A protein and the small-molecule ligand that binds it are described below.
Small molecule (SMILES): CCCC(=O)SCC[N+](C)(C)C

Binding-site contacts:
Ligand atom C13 contacts residue TRP82 of chain 7.A at 3.8 Å (hydrophobic).
Ligand atom C21 contacts residue TYR332 of chain 7.A at 4.0 Å (hydrophobic).
Ligand atom C19 contacts residue TYR332 of chain 7.A at 3.9 Å (hydrophobic).
Ligand atom C20 contacts residue PHE329 of chain 7.A at 3.6 Å (hydrophobic).
Ligand atom C22 contacts residue HIS438 of chain 7.A at 4.0 Å.
Ligand atom C11 contacts residue TRP82 of chain 7.A at 3.3 Å (hydrophobic).
Ligand atom C20 contacts residue TYR332 of chain 7.A at 3.8 Å (hydrophobic).
Ligand atom C16 contacts residue TRP82 of chain 7.A at 3.9 Å (hydrophobic).
Ligand atom C22 contacts residue GLU197 of chain 7.A at 3.2 Å.
Ligand atom O12 contacts residue HIS438 of chain 7.A at 3.4 Å.
Ligand atom C19 contacts residue ALA328 of chain 7.A at 4.0 Å (hydrophobic).
Ligand atom C11 contacts residue ILE442 of chain 7.A at 4.0 Å (hydrophobic).
Ligand atom N14 contacts residue VXA1 of chain 7.J at 4.4 Å.
Ligand atom N14 contacts residue TRP82 of chain 7.A at 4.1 Å.
Ligand atom C11 contacts residue TYR128 of chain 7.A at 4.2 Å (hydrophobic).
Ligand atom C22 contacts residue SER198 of chain 7.A at 4.0 Å.
Ligand atom C15 contacts residue TRP82 of chain 7.A at 4.0 Å (hydrophobic).
Ligand atom C21 contacts residue PHE329 of chain 7.A at 4.3 Å (hydrophobic).
Ligand atom C11 contacts residue GLY439 of chain 7.A at 4.3 Å.
Ligand atom C13 contacts residue GLY115 of chain 7.A at 4.0 Å.
Ligand atom C11 contacts residue GLU197 of chain 7.A at 3.4 Å.
Ligand atom C20 contacts residue ALA328 of chain 7.A at 4.0 Å (hydrophobic).
Ligand atom N14 contacts residue GLU197 of chain 7.A at 3.9 Å.
Ligand atom C13 contacts residue TYR128 of chain 7.A at 4.0 Å (hydrophobic).
Ligand atom C22 contacts residue VXA1 of chain 7.J at 3.1 Å.
Ligand atom S17 contacts residue TRP82 of chain 7.A at 4.0 Å.
Ligand atom O12 contacts residue PHE329 of chain 7.A at 4.1 Å.
Ligand atom C13 contacts residue GLY116 of chain 7.A at 4.2 Å.
Ligand atom O12 contacts residue VXA1 of chain 7.J at 4.3 Å.
Ligand atom C22 contacts residue GLY116 of chain 7.A at 3.9 Å.
Ligand atom C22 contacts residue GLY115 of chain 7.A at 4.2 Å.

Sequence of chain 7.A:
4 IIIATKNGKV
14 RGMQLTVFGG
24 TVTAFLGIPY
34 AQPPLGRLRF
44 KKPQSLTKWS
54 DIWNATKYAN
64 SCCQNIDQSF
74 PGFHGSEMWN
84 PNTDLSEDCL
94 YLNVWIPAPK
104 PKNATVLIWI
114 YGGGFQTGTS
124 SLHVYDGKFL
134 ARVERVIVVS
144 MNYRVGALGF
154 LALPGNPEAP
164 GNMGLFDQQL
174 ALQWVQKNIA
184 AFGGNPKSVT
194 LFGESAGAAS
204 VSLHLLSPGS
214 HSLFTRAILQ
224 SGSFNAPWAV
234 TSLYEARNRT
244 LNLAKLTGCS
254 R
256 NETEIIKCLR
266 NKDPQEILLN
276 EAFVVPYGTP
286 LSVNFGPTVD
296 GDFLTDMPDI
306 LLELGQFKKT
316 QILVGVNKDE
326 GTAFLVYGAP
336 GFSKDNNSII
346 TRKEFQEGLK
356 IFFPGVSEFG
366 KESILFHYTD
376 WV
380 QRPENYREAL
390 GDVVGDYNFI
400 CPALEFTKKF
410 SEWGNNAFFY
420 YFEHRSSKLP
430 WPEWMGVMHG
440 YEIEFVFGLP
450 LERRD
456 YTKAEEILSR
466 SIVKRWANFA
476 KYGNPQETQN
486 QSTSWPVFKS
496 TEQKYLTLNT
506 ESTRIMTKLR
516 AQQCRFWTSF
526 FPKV